Binding-site contacts:
Ligand atom O1G contacts residue GLY114 of chain 1.A at 2.8 Å (h-bond).
Ligand atom O6 contacts residue LYS171 of chain 1.A at 3.3 Å.
Ligand atom O1B contacts residue GLY58 of chain 1.A at 3.0 Å (h-bond).
Ligand atom O6 contacts residue ALA201 of chain 1.A at 2.8 Å (h-bond).
Ligand atom PG contacts residue MG1 of chain 1.D at 3.3 Å.
Ligand atom PB contacts residue LYS59 of chain 1.A at 3.5 Å.
Ligand atom N2 contacts residue LEU174 of chain 1.A at 3.4 Å.
Ligand atom O2' contacts residue PHE71 of chain 1.A at 3.2 Å.
Ligand atom O3G contacts residue MG1 of chain 1.D at 2.0 Å.
Ligand atom O1A contacts residue THR60 of chain 1.A at 3.4 Å (h-bond).
Ligand atom O3' contacts residue PHE75 of chain 1.A at 3.5 Å (h-bond).
Ligand atom O1G contacts residue LYS59 of chain 1.A at 2.7 Å (salt-bridge).
Ligand atom O6 contacts residue ASN170 of chain 1.A at 3.3 Å (h-bond).
Ligand atom O2' contacts residue ASN72 of chain 1.A at 2.7 Å (h-bond).
Ligand atom N3 contacts residue PHE71 of chain 1.A at 3.5 Å.
Ligand atom O2G contacts residue SER55 of chain 1.A at 2.8 Å (h-bond).
Ligand atom O2B contacts residue MG1 of chain 1.D at 2.0 Å.
Ligand atom O2B contacts residue THR60 of chain 1.A at 2.9 Å (h-bond).
Ligand atom O3A contacts residue GLY58 of chain 1.A at 3.1 Å (h-bond).
Ligand atom N3B contacts residue GLY56 of chain 1.A at 2.9 Å (h-bond).
Ligand atom N2 contacts residue ASP173 of chain 1.A at 2.9 Å (salt-bridge).
Ligand atom O1A contacts residue SER61 of chain 1.A at 2.6 Å (h-bond).
Ligand atom N3B contacts residue MG1 of chain 1.D at 3.5 Å.
Ligand atom O1A contacts residue GLY58 of chain 1.A at 3.2 Å.
Ligand atom O2A contacts residue PHE75 of chain 1.A at 3.5 Å.
Ligand atom O6 contacts residue ASP173 of chain 1.A at 3.5 Å (salt-bridge).
Ligand atom N1 contacts residue ASP173 of chain 1.A at 2.9 Å (salt-bridge).
Ligand atom C8 contacts residue SER61 of chain 1.A at 3.4 Å.
Ligand atom O4' contacts residue LYS171 of chain 1.A at 3.4 Å (salt-bridge).
Ligand atom O2' contacts residue SER73 of chain 1.A at 3.1 Å (h-bond).
Ligand atom O1B contacts residue LYS59 of chain 1.A at 2.7 Å (salt-bridge).
Ligand atom O6 contacts residue SER200 of chain 1.A at 3.5 Å.
Ligand atom O6 contacts residue ALA202 of chain 1.A at 3.5 Å (h-bond).
Ligand atom O3G contacts residue THR78 of chain 1.A at 3.0 Å (h-bond).
Ligand atom C6 contacts residue LYS171 of chain 1.A at 3.5 Å.
Ligand atom O1G contacts residue SER55 of chain 1.A at 3.4 Å.
Ligand atom O2G contacts residue THR77 of chain 1.A at 2.6 Å (h-bond).
Ligand atom N7 contacts residue ASN170 of chain 1.A at 3.1 Å (h-bond).
Ligand atom O3' contacts residue SER73 of chain 1.A at 2.7 Å (h-bond).
Ligand atom PB contacts residue MG1 of chain 1.D at 3.3 Å.

Sequence of chain 1.A:
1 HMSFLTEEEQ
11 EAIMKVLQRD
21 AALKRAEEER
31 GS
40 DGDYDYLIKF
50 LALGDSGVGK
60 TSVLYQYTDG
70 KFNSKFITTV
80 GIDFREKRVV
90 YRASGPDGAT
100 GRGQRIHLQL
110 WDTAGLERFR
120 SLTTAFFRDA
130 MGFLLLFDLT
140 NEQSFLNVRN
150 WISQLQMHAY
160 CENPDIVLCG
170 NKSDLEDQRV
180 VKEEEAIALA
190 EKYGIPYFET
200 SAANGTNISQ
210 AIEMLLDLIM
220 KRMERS

A small-molecule ligand and the protein it binds are described below.
Small molecule (SMILES): Nc1nc2c(ncn2[C@@H]2O[C@H](CO[P](=O)(O)O[P](=O)(O)NP(=O)(O)O)[C@@H](O)[C@H]2O)c(=O)[nH]1